This small molecule binds to this protein.
Small molecule (SMILES): COc1ccc(C2=NN(C3CCCCCC3)C(=O)[C@@H]3CC=CC[C@H]23)cc1OCCCCOc1ccc(-c2nnn[nH]2)cc1

Binding-site contacts:
Ligand atom C13 contacts residue TYR301 of chain 1.A at 3.6 Å (hydrophobic).
Ligand atom C17 contacts residue ASN247 of chain 1.A at 3.8 Å.
Ligand atom C30 contacts residue LEU245 of chain 1.A at 3.8 Å (hydrophobic).
Ligand atom O1 contacts residue PHE298 of chain 1.A at 3.4 Å.
Ligand atom O2 contacts residue PHE298 of chain 1.A at 3.4 Å.
Ligand atom C5 contacts residue SER294 of chain 1.A at 3.7 Å.
Ligand atom C21 contacts residue MET283 of chain 1.A at 3.8 Å (hydrophobic).
Ligand atom C3 contacts residue GLN295 of chain 1.A at 3.1 Å.
Ligand atom C29 contacts residue MET199 of chain 1.A at 3.8 Å (hydrophobic).
Ligand atom C6 contacts residue SER294 of chain 1.A at 3.7 Å.
Ligand atom C7 contacts residue PHE298 of chain 1.A at 3.6 Å (hydrophobic).
Ligand atom O contacts residue PHE298 of chain 1.A at 3.8 Å.
Ligand atom C contacts residue THR259 of chain 1.A at 3.8 Å.
Ligand atom O contacts residue ILE262 of chain 1.A at 3.4 Å.
Ligand atom C26 contacts residue MET199 of chain 1.A at 3.7 Å (hydrophobic).
Ligand atom C5 contacts residue PHE298 of chain 1.A at 3.4 Å (hydrophobic).
Ligand atom C2 contacts residue PHE298 of chain 1.A at 3.4 Å (hydrophobic).
Ligand atom C31 contacts residue LEU245 of chain 1.A at 3.5 Å (hydrophobic).
Ligand atom C30 contacts residue ASP244 of chain 1.A at 3.8 Å.
Ligand atom C8 contacts residue PHE298 of chain 1.A at 3.5 Å (hydrophobic).
Ligand atom C9 contacts residue GLY297 of chain 1.A at 3.7 Å.
Ligand atom C contacts residue ASN247 of chain 1.A at 3.6 Å.
Ligand atom O1 contacts residue GLN295 of chain 1.A at 3.0 Å (h-bond).
Ligand atom N3 contacts residue TYR301 of chain 1.A at 3.5 Å.
Ligand atom C8 contacts residue GLY297 of chain 1.A at 3.7 Å.
Ligand atom C30 contacts residue MET199 of chain 1.A at 3.7 Å (hydrophobic).
Ligand atom N contacts residue TYR301 of chain 1.A at 3.5 Å.
Ligand atom C1 contacts residue ILE262 of chain 1.A at 3.6 Å (hydrophobic).
Ligand atom N2 contacts residue TYR301 of chain 1.A at 3.5 Å.
Ligand atom O contacts residue GLN295 of chain 1.A at 3.2 Å (h-bond).
Ligand atom C17 contacts residue ILE262 of chain 1.A at 3.8 Å (hydrophobic).
Ligand atom O3 contacts residue MET199 of chain 1.A at 3.3 Å.
Ligand atom N1 contacts residue TYR301 of chain 1.A at 3.5 Å.
Ligand atom C8 contacts residue SER294 of chain 1.A at 3.7 Å.
Ligand atom C14 contacts residue PHE298 of chain 1.A at 3.5 Å (hydrophobic).
Ligand atom C6 contacts residue MET283 of chain 1.A at 3.2 Å (hydrophobic).
Ligand atom C16 contacts residue ILE262 of chain 1.A at 3.9 Å (hydrophobic).
Ligand atom C1 contacts residue PHE298 of chain 1.A at 3.4 Å (hydrophobic).
Ligand atom C15 contacts residue PHE298 of chain 1.A at 3.7 Å (hydrophobic).
Ligand atom C22 contacts residue MET283 of chain 1.A at 3.3 Å (hydrophobic).

Sequence of chain 1.A:
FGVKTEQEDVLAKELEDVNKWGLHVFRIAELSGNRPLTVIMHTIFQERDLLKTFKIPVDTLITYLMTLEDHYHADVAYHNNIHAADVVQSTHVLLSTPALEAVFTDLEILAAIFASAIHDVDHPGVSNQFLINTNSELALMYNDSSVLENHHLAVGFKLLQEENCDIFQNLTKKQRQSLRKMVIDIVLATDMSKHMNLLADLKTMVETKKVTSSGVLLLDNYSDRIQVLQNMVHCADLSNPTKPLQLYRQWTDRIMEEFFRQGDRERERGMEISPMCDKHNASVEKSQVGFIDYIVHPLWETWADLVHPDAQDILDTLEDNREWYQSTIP